Sequence of chain 1.D:
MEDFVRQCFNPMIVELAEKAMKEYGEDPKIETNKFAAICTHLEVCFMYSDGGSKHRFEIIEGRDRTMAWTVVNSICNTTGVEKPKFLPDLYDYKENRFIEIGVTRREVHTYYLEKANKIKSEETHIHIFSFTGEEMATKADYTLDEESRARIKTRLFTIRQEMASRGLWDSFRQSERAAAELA

A protein and the small-molecule ligand that binds it are described below.
Small molecule (SMILES): Cn1cnc(-c2nc(C(=O)O)c(O)c(=O)[nH]2)c1

Binding-site contacts:
Ligand atom O15 contacts residue MN1 of chain 1.W at 2.4 Å.
Ligand atom C5 contacts residue LYS115 of chain 1.D at 4.3 Å.
Ligand atom O12 contacts residue GLY102 of chain 1.D at 4.5 Å.
Ligand atom C17 contacts residue LYS118 of chain 1.D at 3.4 Å.
Ligand atom C1 contacts residue MN1 of chain 1.V at 3.2 Å.
Ligand atom N6 contacts residue MN1 of chain 1.V at 4.5 Å.
Ligand atom C1 contacts residue ILE101 of chain 1.D at 4.4 Å (hydrophobic).
Ligand atom C1 contacts residue HIS41 of chain 1.D at 4.2 Å.
Ligand atom O12 contacts residue ASP89 of chain 1.D at 4.4 Å.
Ligand atom C14 contacts residue MN1 of chain 1.W at 3.5 Å.
Ligand atom O15 contacts residue LEU87 of chain 1.D at 4.1 Å.
Ligand atom O13 contacts residue GLU100 of chain 1.D at 3.4 Å (salt-bridge).
Ligand atom O13 contacts residue GLU61 of chain 1.D at 3.8 Å.
Ligand atom C2 contacts residue GLU100 of chain 1.D at 3.9 Å.
Ligand atom C1 contacts residue LYS115 of chain 1.D at 3.6 Å.
Ligand atom O12 contacts residue LYS115 of chain 1.D at 3.2 Å (salt-bridge).
Ligand atom O12 contacts residue MN1 of chain 1.V at 2.5 Å.
Ligand atom O13 contacts residue HIS41 of chain 1.D at 3.4 Å.
Ligand atom O13 contacts residue ASP89 of chain 1.D at 3.1 Å (salt-bridge).
Ligand atom C2 contacts residue ASP89 of chain 1.D at 4.4 Å.
Ligand atom C7 contacts residue LYS118 of chain 1.D at 4.5 Å.
Ligand atom C1 contacts residue GLU100 of chain 1.D at 4.0 Å.
Ligand atom N6 contacts residue LYS115 of chain 1.D at 3.4 Å (salt-bridge).
Ligand atom O13 contacts residue MN1 of chain 1.V at 2.8 Å.
Ligand atom O12 contacts residue HIS41 of chain 1.D at 3.4 Å (h-bond).
Ligand atom O13 contacts residue MN1 of chain 1.W at 2.4 Å.
Ligand atom C8 contacts residue LYS118 of chain 1.D at 3.2 Å.
Ligand atom C2 contacts residue MN1 of chain 1.W at 3.5 Å.
Ligand atom C2 contacts residue HIS41 of chain 1.D at 4.2 Å.
Ligand atom C2 contacts residue MN1 of chain 1.V at 3.3 Å.
Ligand atom N9 contacts residue LYS118 of chain 1.D at 3.7 Å.
Ligand atom O12 contacts residue ILE101 of chain 1.D at 3.3 Å (h-bond).
Ligand atom C3 contacts residue MN1 of chain 1.W at 4.0 Å.
Ligand atom O15 contacts residue ASP89 of chain 1.D at 4.2 Å.
Ligand atom O15 contacts residue GLU61 of chain 1.D at 4.2 Å.
Ligand atom O12 contacts residue GLU100 of chain 1.D at 3.6 Å.